Sequence of chain 9.A:
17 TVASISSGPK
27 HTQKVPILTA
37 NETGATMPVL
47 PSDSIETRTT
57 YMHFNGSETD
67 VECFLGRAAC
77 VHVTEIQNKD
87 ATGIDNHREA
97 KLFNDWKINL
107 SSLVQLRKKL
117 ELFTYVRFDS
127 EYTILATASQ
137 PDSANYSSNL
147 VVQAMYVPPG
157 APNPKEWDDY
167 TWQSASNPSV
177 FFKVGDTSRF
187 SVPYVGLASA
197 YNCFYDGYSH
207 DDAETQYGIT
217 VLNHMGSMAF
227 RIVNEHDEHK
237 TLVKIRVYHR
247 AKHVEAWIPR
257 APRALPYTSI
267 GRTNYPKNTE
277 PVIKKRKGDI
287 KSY

Sequence of chain 9.C:
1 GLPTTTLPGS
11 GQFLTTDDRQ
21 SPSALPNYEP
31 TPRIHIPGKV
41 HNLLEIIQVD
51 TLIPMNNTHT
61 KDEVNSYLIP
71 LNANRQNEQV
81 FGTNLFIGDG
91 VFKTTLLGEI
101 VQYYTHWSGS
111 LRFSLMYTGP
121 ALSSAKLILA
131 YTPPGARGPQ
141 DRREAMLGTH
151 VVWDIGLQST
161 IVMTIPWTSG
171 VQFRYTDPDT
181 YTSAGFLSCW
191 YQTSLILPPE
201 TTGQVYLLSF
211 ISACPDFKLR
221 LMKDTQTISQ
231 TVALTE

Sequence of chain 10.C:
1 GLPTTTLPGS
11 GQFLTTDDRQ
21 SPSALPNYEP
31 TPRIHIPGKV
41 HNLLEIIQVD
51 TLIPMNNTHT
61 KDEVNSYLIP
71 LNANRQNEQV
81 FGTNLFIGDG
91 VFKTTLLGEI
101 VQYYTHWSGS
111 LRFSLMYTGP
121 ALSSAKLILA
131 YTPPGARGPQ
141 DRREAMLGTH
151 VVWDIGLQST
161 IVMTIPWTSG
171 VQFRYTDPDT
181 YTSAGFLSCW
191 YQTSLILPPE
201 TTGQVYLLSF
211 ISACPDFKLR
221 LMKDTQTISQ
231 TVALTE

Binding-site contacts:
Ligand atom O1D contacts residue SER107 of chain 9.A at 3.2 Å.
Ligand atom C31 contacts residue ASN219 of chain 9.A at 3.8 Å.
Ligand atom C5 contacts residue LEU106 of chain 9.A at 3.5 Å (hydrophobic).
Ligand atom C5B contacts residue TYR152 of chain 9.A at 3.8 Å (hydrophobic).
Ligand atom C2D contacts residue SER107 of chain 9.A at 3.8 Å.
Ligand atom O1A contacts residue PHE186 of chain 9.A at 2.9 Å.
Ligand atom C3 contacts residue LEU106 of chain 9.A at 3.4 Å (hydrophobic).
Ligand atom C4A contacts residue SER175 of chain 9.A at 3.8 Å.
Ligand atom C2A contacts residue PHE186 of chain 9.A at 3.3 Å (hydrophobic).
Ligand atom C5C contacts residue VAL188 of chain 9.A at 2.9 Å (hydrophobic).
Ligand atom C5A contacts residue ALA150 of chain 9.A at 3.2 Å (hydrophobic).
Ligand atom C1B contacts residue TYR152 of chain 9.A at 3.8 Å (hydrophobic).
Ligand atom CL2 contacts residue MET224 of chain 9.A at 2.9 Å.
Ligand atom C4A contacts residue VAL176 of chain 9.A at 3.7 Å (hydrophobic).
Ligand atom C4 contacts residue LEU106 of chain 9.A at 2.5 Å (hydrophobic).
Ligand atom C1B contacts residue VAL188 of chain 9.A at 3.8 Å (hydrophobic).
Ligand atom C4B contacts residue PHE186 of chain 9.A at 3.4 Å (hydrophobic).
Ligand atom C6B contacts residue TYR152 of chain 9.A at 3.8 Å (hydrophobic).
Ligand atom C1C contacts residue TYR128 of chain 9.A at 3.5 Å (hydrophobic).
Ligand atom N3A contacts residue PRO174 of chain 9.A at 3.6 Å (h-bond).
Ligand atom C6B contacts residue VAL188 of chain 9.A at 3.8 Å (hydrophobic).
Ligand atom C3B contacts residue PHE186 of chain 9.A at 3.7 Å (hydrophobic).
Ligand atom C3B contacts residue MET224 of chain 9.A at 3.4 Å (hydrophobic).
Ligand atom CL1 contacts residue VAL188 of chain 9.A at 3.5 Å.
Ligand atom C3D contacts residue LEU116 of chain 9.A at 3.6 Å (hydrophobic).
Ligand atom C2B contacts residue MET224 of chain 9.A at 3.6 Å (hydrophobic).
Ligand atom O1 contacts residue MET221 of chain 9.A at 3.1 Å (h-bond).
Ligand atom C5A contacts residue VAL176 of chain 9.A at 3.2 Å (hydrophobic).
Ligand atom O1B contacts residue TYR152 of chain 9.A at 3.8 Å.
Ligand atom CL1 contacts residue LEU25 of chain 9.C at 3.5 Å.
Ligand atom N2 contacts residue ASN219 of chain 9.A at 3.4 Å (h-bond).
Ligand atom C3C contacts residue ILE104 of chain 9.A at 3.6 Å (hydrophobic).
Ligand atom N3A contacts residue ALA24 of chain 9.C at 3.6 Å.
Ligand atom C4C contacts residue TYR128 of chain 9.A at 3.5 Å (hydrophobic).
Ligand atom CL2 contacts residue ILE104 of chain 9.A at 3.1 Å.
Ligand atom C4A contacts residue PRO174 of chain 9.A at 3.3 Å (hydrophobic).
Ligand atom O1A contacts residue ALA150 of chain 9.A at 3.8 Å.
Ligand atom N2 contacts residue MET221 of chain 9.A at 3.5 Å (h-bond).
Ligand atom C5A contacts residue PHE186 of chain 9.A at 3.5 Å (hydrophobic).
Ligand atom C31 contacts residue LEU106 of chain 9.A at 3.8 Å (hydrophobic).

This small molecule binds to this protein.
Small molecule (SMILES): OCCOCOCc1cc(CCCCCOc2c(Cl)cc(C3=NCCO3)cc2Cl)on1